Binding-site contacts:
Ligand atom CP7 contacts residue KGP1 of chain 1.T at 0.0 Å.
Ligand atom N3 contacts residue KGP1 of chain 1.T at 0.0 Å (h-bond).
Ligand atom CPB contacts residue KGP1 of chain 1.T at 0.0 Å.
Ligand atom O2' contacts residue KGP1 of chain 1.T at 0.0 Å (h-bond).
Ligand atom O6 contacts residue KGP1 of chain 1.T at 0.0 Å (h-bond).
Ligand atom NP1 contacts residue KGP1 of chain 1.T at 0.1 Å (h-bond).
Ligand atom C4' contacts residue KGP1 of chain 1.T at 0.0 Å.
Ligand atom P1 contacts residue KGP1 of chain 1.T at 0.0 Å.
Ligand atom CPA contacts residue KGP1 of chain 1.T at 0.0 Å.
Ligand atom O11 contacts residue KGP1 of chain 1.T at 0.0 Å (h-bond).
Ligand atom C2 contacts residue KGP1 of chain 1.T at 0.0 Å.
Ligand atom C6 contacts residue KGP1 of chain 1.T at 0.0 Å.
Ligand atom O3' contacts residue KGP1 of chain 1.T at 0.0 Å (h-bond).
Ligand atom O22 contacts residue KGP1 of chain 1.T at 0.0 Å (h-bond).
Ligand atom OP2 contacts residue KGP1 of chain 1.T at 0.0 Å (h-bond).
Ligand atom P2 contacts residue KGP1 of chain 1.T at 0.0 Å.
Ligand atom O4' contacts residue KGP1 of chain 1.T at 0.0 Å (h-bond).
Ligand atom C5 contacts residue KGP1 of chain 1.T at 0.0 Å.
Ligand atom CP6 contacts residue KGP1 of chain 1.T at 0.0 Å.
Ligand atom CP9 contacts residue KGP1 of chain 1.T at 0.0 Å.
Ligand atom CP5 contacts residue KGP1 of chain 1.T at 0.0 Å.
Ligand atom O12 contacts residue KGP1 of chain 1.T at 0.0 Å (h-bond).
Ligand atom O5' contacts residue KGP1 of chain 1.T at 0.0 Å (h-bond).
Ligand atom CP8 contacts residue KGP1 of chain 1.T at 0.0 Å.
Ligand atom C5' contacts residue KGP1 of chain 1.T at 0.0 Å.
Ligand atom N9 contacts residue KGP1 of chain 1.T at 0.0 Å (h-bond).
Ligand atom NP2 contacts residue KGP1 of chain 1.T at 0.0 Å (h-bond).
Ligand atom C2' contacts residue KGP1 of chain 1.T at 0.0 Å.
Ligand atom N1 contacts residue KGP1 of chain 1.T at 0.0 Å (h-bond).
Ligand atom C8 contacts residue KGP1 of chain 1.T at 0.0 Å.
Ligand atom C4 contacts residue KGP1 of chain 1.T at 0.0 Å.
Ligand atom C1' contacts residue KGP1 of chain 1.T at 0.0 Å.
Ligand atom C3' contacts residue KGP1 of chain 1.T at 0.0 Å.
Ligand atom N6 contacts residue KGP1 of chain 1.T at 0.0 Å (h-bond).
Ligand atom O21 contacts residue KGP1 of chain 1.T at 0.0 Å (h-bond).
Ligand atom O7 contacts residue KGP1 of chain 1.T at 0.0 Å (h-bond).
Ligand atom P3 contacts residue KGP1 of chain 1.T at 0.0 Å.
Ligand atom CP4 contacts residue KGP1 of chain 1.T at 0.1 Å.
Ligand atom OP3 contacts residue KGP1 of chain 1.T at 0.0 Å (h-bond).
Ligand atom N7 contacts residue KGP1 of chain 1.T at 0.0 Å (h-bond).

Sequence of chain 1.E:
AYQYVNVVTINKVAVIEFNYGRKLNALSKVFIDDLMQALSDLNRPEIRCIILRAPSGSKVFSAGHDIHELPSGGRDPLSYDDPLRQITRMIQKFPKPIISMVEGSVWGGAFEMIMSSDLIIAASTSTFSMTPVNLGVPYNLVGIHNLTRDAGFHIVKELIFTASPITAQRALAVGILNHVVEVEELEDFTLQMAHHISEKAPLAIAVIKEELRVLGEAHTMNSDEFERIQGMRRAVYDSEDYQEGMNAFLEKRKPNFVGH

The small molecule below binds the protein below.
Small molecule (SMILES): C[C@@H](C(=O)NCCNC(=O)CCNC(=O)[C@H](O)C(C)(C)COP(=O)(O)OP(=O)(O)OC[C@H]1O[C@@H](n2cnc3c(N)ncnc32)[C@H](O)[C@@H]1OP(=O)(O)O)S(=O)(=O)O